Sequence of chain 1.B:
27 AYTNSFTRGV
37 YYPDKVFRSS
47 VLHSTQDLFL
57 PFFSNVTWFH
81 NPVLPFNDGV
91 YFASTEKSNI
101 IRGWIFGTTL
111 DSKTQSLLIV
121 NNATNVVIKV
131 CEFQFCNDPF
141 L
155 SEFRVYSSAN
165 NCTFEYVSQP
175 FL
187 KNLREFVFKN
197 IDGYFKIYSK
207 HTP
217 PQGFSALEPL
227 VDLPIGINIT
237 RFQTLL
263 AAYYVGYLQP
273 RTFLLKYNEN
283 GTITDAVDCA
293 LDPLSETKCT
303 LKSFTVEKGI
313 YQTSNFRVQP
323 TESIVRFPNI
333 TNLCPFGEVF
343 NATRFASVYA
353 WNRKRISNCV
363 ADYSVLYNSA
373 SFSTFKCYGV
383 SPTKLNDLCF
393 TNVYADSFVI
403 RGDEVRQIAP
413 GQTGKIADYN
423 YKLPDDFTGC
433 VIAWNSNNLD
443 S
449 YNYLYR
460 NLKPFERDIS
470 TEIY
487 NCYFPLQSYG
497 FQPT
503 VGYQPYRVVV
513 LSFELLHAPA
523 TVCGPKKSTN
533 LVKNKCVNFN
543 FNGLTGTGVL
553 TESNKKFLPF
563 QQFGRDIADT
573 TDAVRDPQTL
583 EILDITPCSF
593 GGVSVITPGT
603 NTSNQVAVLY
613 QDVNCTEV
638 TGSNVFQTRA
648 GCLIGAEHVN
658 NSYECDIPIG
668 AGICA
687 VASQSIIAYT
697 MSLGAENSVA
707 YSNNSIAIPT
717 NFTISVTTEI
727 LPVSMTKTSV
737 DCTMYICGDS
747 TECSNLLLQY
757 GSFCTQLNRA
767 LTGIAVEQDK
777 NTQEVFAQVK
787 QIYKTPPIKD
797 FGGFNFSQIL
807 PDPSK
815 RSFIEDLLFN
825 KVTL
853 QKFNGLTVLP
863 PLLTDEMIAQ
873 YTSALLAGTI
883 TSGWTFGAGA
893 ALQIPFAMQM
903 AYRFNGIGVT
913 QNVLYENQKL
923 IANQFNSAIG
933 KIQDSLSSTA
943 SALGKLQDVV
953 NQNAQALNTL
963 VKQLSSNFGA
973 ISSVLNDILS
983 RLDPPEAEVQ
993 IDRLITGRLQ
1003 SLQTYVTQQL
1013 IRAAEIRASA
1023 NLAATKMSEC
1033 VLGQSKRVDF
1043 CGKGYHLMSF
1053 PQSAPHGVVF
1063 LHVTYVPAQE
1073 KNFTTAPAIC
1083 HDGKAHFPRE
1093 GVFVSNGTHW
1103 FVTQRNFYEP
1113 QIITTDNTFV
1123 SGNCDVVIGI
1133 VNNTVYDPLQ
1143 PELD

Binding-site contacts:
Ligand atom C6 contacts residue ASN331 of chain 1.B at 4.5 Å.
Ligand atom O7 contacts residue ASN331 of chain 1.B at 3.7 Å.
Ligand atom O6 contacts residue ASN331 of chain 1.B at 3.9 Å.
Ligand atom O5 contacts residue ASN331 of chain 1.B at 2.4 Å (h-bond).
Ligand atom C1 contacts residue GLN580 of chain 1.B at 4.0 Å.
Ligand atom C7 contacts residue LEU582 of chain 1.B at 4.4 Å (hydrophobic).
Ligand atom C7 contacts residue GLN580 of chain 1.B at 4.0 Å.
Ligand atom N2 contacts residue ASN331 of chain 1.B at 2.8 Å (h-bond).
Ligand atom C8 contacts residue LEU582 of chain 1.B at 3.7 Å (hydrophobic).
Ligand atom C5 contacts residue GLN580 of chain 1.B at 4.3 Å.
Ligand atom C3 contacts residue ASN331 of chain 1.B at 3.8 Å.
Ligand atom O7 contacts residue GLN580 of chain 1.B at 2.8 Å (h-bond).
Ligand atom C4 contacts residue ASN331 of chain 1.B at 4.2 Å.
Ligand atom O7 contacts residue THR581 of chain 1.B at 4.0 Å.
Ligand atom C5 contacts residue ASN331 of chain 1.B at 3.7 Å.
Ligand atom C8 contacts residue ASN331 of chain 1.B at 4.5 Å.
Ligand atom C7 contacts residue ASN331 of chain 1.B at 3.4 Å.
Ligand atom O7 contacts residue LEU582 of chain 1.B at 4.1 Å.
Ligand atom C2 contacts residue ASN331 of chain 1.B at 2.4 Å.
Ligand atom C1 contacts residue ASN331 of chain 1.B at 1.4 Å.
Ligand atom C3 contacts residue GLN580 of chain 1.B at 4.2 Å.

A protein and the small-molecule ligand that binds it are described below.
Small molecule (SMILES): CC(=O)N[C@@H]1[C@@H](O)[C@H](O)[C@@H](CO)O[C@H]1O